Binding-site contacts:
Ligand atom O12 contacts residue HIS162 of chain 1.B at 3.7 Å.
Ligand atom C20 contacts residue LEU38 of chain 1.B at 3.5 Å (hydrophobic).
Ligand atom C11 contacts residue HIS162 of chain 1.B at 3.6 Å.
Ligand atom O8 contacts residue ASN193 of chain 1.B at 3.9 Å.
Ligand atom C17 contacts residue GLN96 of chain 1.B at 3.7 Å.
Ligand atom O13 contacts residue GLY192 of chain 1.B at 3.5 Å.
Ligand atom N4 contacts residue ZN1 of chain 1.H at 2.4 Å.
Ligand atom C11 contacts residue LYS184 of chain 1.B at 3.5 Å.
Ligand atom O12 contacts residue ZN1 of chain 1.H at 2.1 Å.
Ligand atom O16 contacts residue ASP97 of chain 1.B at 3.1 Å (salt-bridge).
Ligand atom C19 contacts residue TRP66 of chain 1.B at 3.6 Å (hydrophobic).
Ligand atom C7 contacts residue ASN193 of chain 1.B at 3.5 Å.
Ligand atom C7 contacts residue HIS95 of chain 1.B at 3.5 Å.
Ligand atom O12 contacts residue CYS181 of chain 1.B at 3.3 Å.
Ligand atom N4 contacts residue HIS162 of chain 1.B at 3.8 Å.
Ligand atom O13 contacts residue LYS184 of chain 1.B at 2.8 Å (salt-bridge).
Ligand atom C15 contacts residue TRP66 of chain 1.B at 3.7 Å (hydrophobic).
Ligand atom C5 contacts residue ASP97 of chain 1.B at 3.6 Å.
Ligand atom C7 contacts residue ZN1 of chain 1.I at 3.7 Å.
Ligand atom C11 contacts residue ZN1 of chain 1.H at 3.0 Å.
Ligand atom O8 contacts residue HIS162 of chain 1.B at 3.1 Å.
Ligand atom O16 contacts residue TRP66 of chain 1.B at 3.3 Å.
Ligand atom O8 contacts residue HIS95 of chain 1.B at 2.9 Å (h-bond).
Ligand atom C10 contacts residue ZN1 of chain 1.H at 3.8 Å.
Ligand atom C3 contacts residue ASN193 of chain 1.B at 3.7 Å.
Ligand atom O12 contacts residue HIS223 of chain 1.B at 2.8 Å (h-bond).
Ligand atom C3 contacts residue HIS162 of chain 1.B at 3.9 Å.
Ligand atom N4 contacts residue ASP97 of chain 1.B at 3.6 Å.
Ligand atom O13 contacts residue ASN193 of chain 1.B at 3.2 Å (h-bond).
Ligand atom N4 contacts residue HIS223 of chain 1.B at 3.7 Å.
Ligand atom C10 contacts residue HIS223 of chain 1.B at 3.1 Å.
Ligand atom N4 contacts residue ZN1 of chain 1.I at 3.7 Å.
Ligand atom O8 contacts residue ZN1 of chain 1.I at 2.8 Å.
Ligand atom C11 contacts residue HIS223 of chain 1.B at 3.6 Å.
Ligand atom C19 contacts residue LEU38 of chain 1.B at 3.8 Å (hydrophobic).
Ligand atom C5 contacts residue ZN1 of chain 1.H at 3.2 Å.
Ligand atom C3 contacts residue ZN1 of chain 1.H at 3.2 Å.
Ligand atom C9 contacts residue ASN193 of chain 1.B at 3.5 Å.
Ligand atom O16 contacts residue GLN96 of chain 1.B at 3.4 Å (h-bond).
Ligand atom O12 contacts residue LYS184 of chain 1.B at 3.4 Å (salt-bridge).

Sequence of chain 1.B:
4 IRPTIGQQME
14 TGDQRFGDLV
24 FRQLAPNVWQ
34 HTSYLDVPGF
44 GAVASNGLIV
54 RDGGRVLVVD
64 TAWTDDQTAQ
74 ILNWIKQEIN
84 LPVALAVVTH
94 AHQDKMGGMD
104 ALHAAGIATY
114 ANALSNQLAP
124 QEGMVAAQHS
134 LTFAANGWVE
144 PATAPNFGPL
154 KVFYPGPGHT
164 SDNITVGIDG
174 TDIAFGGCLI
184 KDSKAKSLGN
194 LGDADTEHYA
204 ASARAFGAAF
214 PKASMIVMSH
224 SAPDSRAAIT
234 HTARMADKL

The protein below binds the small molecule below.
Small molecule (SMILES): CC1(C)S[C@H]([C@@H](C=O)NC(=O)Cc2ccccc2)N[C@H]1C(=O)O